This small molecule binds to this protein.
Small molecule (SMILES): CC(=O)N[C@@H]1[C@@H](O)[C@H](O)[C@@H](CO)O[C@H]1O

Binding-site contacts:
Ligand atom C7 contacts residue ASN118 of chain 1.A at 3.3 Å.
Ligand atom C5 contacts residue NAG1 of chain 1.C at 3.1 Å.
Ligand atom C6 contacts residue NAG1 of chain 1.C at 3.1 Å.
Ligand atom C2 contacts residue ASN118 of chain 1.A at 2.4 Å.
Ligand atom O5 contacts residue ASN118 of chain 1.A at 2.4 Å (h-bond).
Ligand atom O7 contacts residue ASN118 of chain 1.A at 4.3 Å.
Ligand atom C4 contacts residue ASN118 of chain 1.A at 4.1 Å.
Ligand atom C1 contacts residue ASN118 of chain 1.A at 1.4 Å.
Ligand atom O5 contacts residue NAG1 of chain 1.C at 3.2 Å (h-bond).
Ligand atom O7 contacts residue ARG105 of chain 1.A at 4.3 Å.
Ligand atom O6 contacts residue NAG1 of chain 1.C at 3.5 Å (h-bond).
Ligand atom C1 contacts residue NAG1 of chain 1.C at 3.9 Å.
Ligand atom C5 contacts residue ASN118 of chain 1.A at 3.7 Å.
Ligand atom C3 contacts residue ASN118 of chain 1.A at 3.7 Å.
Ligand atom N2 contacts residue ASN118 of chain 1.A at 2.8 Å (h-bond).
Ligand atom C8 contacts residue ASN118 of chain 1.A at 3.3 Å.
Ligand atom O7 contacts residue GLN107 of chain 1.A at 4.0 Å.

Sequence of chain 1.A:
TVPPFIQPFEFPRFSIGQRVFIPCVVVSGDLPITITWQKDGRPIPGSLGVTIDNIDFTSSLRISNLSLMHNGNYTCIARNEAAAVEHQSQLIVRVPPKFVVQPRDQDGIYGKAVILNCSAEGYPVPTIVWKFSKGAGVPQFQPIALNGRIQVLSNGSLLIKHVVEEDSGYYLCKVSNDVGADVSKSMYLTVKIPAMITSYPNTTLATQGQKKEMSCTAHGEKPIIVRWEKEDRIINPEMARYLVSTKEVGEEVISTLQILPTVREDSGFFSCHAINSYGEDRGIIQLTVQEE